Sequence of chain 3.B:
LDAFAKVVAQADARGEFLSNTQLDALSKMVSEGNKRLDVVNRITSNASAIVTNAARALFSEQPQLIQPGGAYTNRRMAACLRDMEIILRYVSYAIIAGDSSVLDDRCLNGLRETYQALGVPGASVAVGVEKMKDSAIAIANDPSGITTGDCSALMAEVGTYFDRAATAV

Binding-site contacts:
Ligand atom OC contacts residue ALA73 of chain 3.B at 3.6 Å.
Ligand atom C2A contacts residue ARG84 of chain 3.B at 3.5 Å.
Ligand atom C3A contacts residue ARG84 of chain 3.B at 3.7 Å.
Ligand atom ND contacts residue ASP85 of chain 3.B at 2.8 Å (salt-bridge).
Ligand atom CAB contacts residue ILE88 of chain 3.B at 3.7 Å (hydrophobic).
Ligand atom CAC contacts residue CYS82 of chain 3.B at 3.0 Å (hydrophobic).
Ligand atom CAC contacts residue VAL127 of chain 3.B at 3.4 Å (hydrophobic).
Ligand atom NA contacts residue ASP85 of chain 3.B at 2.9 Å (salt-bridge).
Ligand atom C1A contacts residue ARG84 of chain 3.B at 3.0 Å.
Ligand atom CHB contacts residue ASP85 of chain 3.B at 3.4 Å.
Ligand atom CGA contacts residue ARG84 of chain 3.B at 3.6 Å.
Ligand atom CMC contacts residue LEU66 of chain 3.B at 3.5 Å (hydrophobic).
Ligand atom CBB contacts residue ILE88 of chain 3.B at 3.5 Å (hydrophobic).
Ligand atom CMD contacts residue MEN72 of chain 3.B at 3.2 Å.
Ligand atom O2A contacts residue ARG84 of chain 3.B at 2.6 Å (salt-bridge).
Ligand atom C2A contacts residue LEU120 of chain 3.B at 3.7 Å (hydrophobic).
Ligand atom CBB contacts residue TYR92 of chain 3.B at 3.7 Å (hydrophobic).
Ligand atom OC contacts residue LEU66 of chain 3.B at 3.5 Å.
Ligand atom CBC contacts residue CYS82 of chain 3.B at 2.8 Å (hydrophobic).
Ligand atom NA contacts residue ARG84 of chain 3.B at 2.9 Å (salt-bridge).
Ligand atom C4D contacts residue ALA81 of chain 3.B at 3.7 Å (hydrophobic).
Ligand atom CMB contacts residue LEU113 of chain 3.B at 3.6 Å (hydrophobic).
Ligand atom CHA contacts residue ARG84 of chain 3.B at 3.5 Å.
Ligand atom C2C contacts residue CYS82 of chain 3.B at 3.5 Å (hydrophobic).
Ligand atom CMC contacts residue LEU59 of chain 3.B at 3.5 Å (hydrophobic).
Ligand atom NC contacts residue MEN72 of chain 3.B at 2.9 Å (h-bond).
Ligand atom CAA contacts residue LEU120 of chain 3.B at 3.5 Å (hydrophobic).
Ligand atom C4A contacts residue ASP85 of chain 3.B at 3.5 Å.
Ligand atom C3C contacts residue CYS82 of chain 3.B at 3.0 Å (hydrophobic).
Ligand atom CAD contacts residue ALA81 of chain 3.B at 3.7 Å (hydrophobic).
Ligand atom CMD contacts residue ARG78 of chain 3.B at 3.4 Å.
Ligand atom C1D contacts residue ASP85 of chain 3.B at 3.7 Å.
Ligand atom CHD contacts residue CYS82 of chain 3.B at 3.4 Å (hydrophobic).
Ligand atom C4A contacts residue ARG84 of chain 3.B at 3.3 Å.
Ligand atom O2D contacts residue LEU120 of chain 3.B at 3.5 Å.
Ligand atom CHD contacts residue ASP85 of chain 3.B at 3.6 Å.
Ligand atom C4C contacts residue CYS82 of chain 3.B at 3.5 Å (hydrophobic).
Ligand atom OC contacts residue MEN72 of chain 3.B at 3.2 Å.
Ligand atom C3D contacts residue ALA81 of chain 3.B at 3.4 Å (hydrophobic).
Ligand atom C1C contacts residue MEN72 of chain 3.B at 3.5 Å.

A protein and the small-molecule ligand that binds it are described below.
Small molecule (SMILES): C=CC1=C(C)/C(=C/c2[nH]c(/C=C3\N=C(/C=C4\NC(=O)C(C)=C4C=C)C(C)=C3CCC(=O)O)c(CCC(=O)O)c2C)NC1=O